Sequence of chain 2.C:
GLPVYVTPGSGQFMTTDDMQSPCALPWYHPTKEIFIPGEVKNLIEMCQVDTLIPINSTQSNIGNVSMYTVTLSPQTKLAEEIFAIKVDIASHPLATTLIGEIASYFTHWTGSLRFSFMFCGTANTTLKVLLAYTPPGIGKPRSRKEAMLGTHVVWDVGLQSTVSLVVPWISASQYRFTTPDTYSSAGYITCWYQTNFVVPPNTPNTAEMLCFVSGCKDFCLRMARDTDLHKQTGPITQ

Binding-site contacts:
Ligand atom CM4 contacts residue PHE179 of chain 2.A at 3.8 Å (hydrophobic).
Ligand atom N1A contacts residue TYR144 of chain 2.A at 3.1 Å.
Ligand atom C5B contacts residue TYR144 of chain 2.A at 3.5 Å (hydrophobic).
Ligand atom CM2 contacts residue ILE122 of chain 2.A at 3.5 Å (hydrophobic).
Ligand atom C1B contacts residue LEU181 of chain 2.A at 3.7 Å (hydrophobic).
Ligand atom F2 contacts residue TYR142 of chain 2.A at 3.6 Å.
Ligand atom F3 contacts residue TYR142 of chain 2.A at 2.8 Å.
Ligand atom CM3 contacts residue ASN212 of chain 2.A at 3.5 Å.
Ligand atom F1 contacts residue PHE179 of chain 2.A at 3.8 Å.
Ligand atom CM3 contacts residue TYR190 of chain 2.A at 3.5 Å (hydrophobic).
Ligand atom F2 contacts residue VAL168 of chain 2.A at 2.6 Å.
Ligand atom C6B contacts residue LEU181 of chain 2.A at 3.4 Å (hydrophobic).
Ligand atom N3A contacts residue PHE179 of chain 2.A at 3.2 Å.
Ligand atom C3A contacts residue PHE179 of chain 2.A at 3.4 Å (hydrophobic).
Ligand atom F2 contacts residue PHE179 of chain 2.A at 3.3 Å.
Ligand atom N3A contacts residue TYR144 of chain 2.A at 3.7 Å.
Ligand atom C3A contacts residue TYR144 of chain 2.A at 3.4 Å (hydrophobic).
Ligand atom N1A contacts residue PHE179 of chain 2.A at 3.7 Å.
Ligand atom O1A contacts residue TYR144 of chain 2.A at 3.1 Å.
Ligand atom C2A contacts residue TYR144 of chain 2.A at 3.5 Å (hydrophobic).
Ligand atom CM4 contacts residue TYR142 of chain 2.A at 3.5 Å (hydrophobic).
Ligand atom F3 contacts residue TYR144 of chain 2.A at 2.9 Å.
Ligand atom CM6 contacts residue LEU184 of chain 2.A at 3.0 Å (hydrophobic).
Ligand atom CM6 contacts residue TYR144 of chain 2.A at 3.3 Å (hydrophobic).
Ligand atom C5 contacts residue MET214 of chain 2.A at 3.5 Å (hydrophobic).
Ligand atom N1A contacts residue LEU181 of chain 2.A at 3.7 Å.
Ligand atom C4 contacts residue TYR190 of chain 2.A at 3.4 Å (hydrophobic).
Ligand atom C4B contacts residue LEU181 of chain 2.A at 3.5 Å (hydrophobic).
Ligand atom O1 contacts residue MET214 of chain 2.A at 3.5 Å (h-bond).
Ligand atom F1 contacts residue LEU217 of chain 2.A at 3.4 Å.
Ligand atom C1B contacts residue ILE98 of chain 2.A at 3.6 Å (hydrophobic).
Ligand atom CM6 contacts residue MET214 of chain 2.A at 3.5 Å (hydrophobic).
Ligand atom C5B contacts residue LEU181 of chain 2.A at 3.4 Å (hydrophobic).
Ligand atom F3 contacts residue MET143 of chain 2.A at 3.3 Å.
Ligand atom F3 contacts residue SER167 of chain 2.A at 3.8 Å.
Ligand atom F1 contacts residue TYR142 of chain 2.A at 3.6 Å.
Ligand atom F3 contacts residue ALA166 of chain 2.A at 2.8 Å.
Ligand atom C2A contacts residue PHE179 of chain 2.A at 3.6 Å (hydrophobic).
Ligand atom C1C contacts residue MET214 of chain 2.A at 3.5 Å (hydrophobic).
Ligand atom O1B contacts residue ILE98 of chain 2.A at 3.0 Å.

Sequence of chain 2.A:
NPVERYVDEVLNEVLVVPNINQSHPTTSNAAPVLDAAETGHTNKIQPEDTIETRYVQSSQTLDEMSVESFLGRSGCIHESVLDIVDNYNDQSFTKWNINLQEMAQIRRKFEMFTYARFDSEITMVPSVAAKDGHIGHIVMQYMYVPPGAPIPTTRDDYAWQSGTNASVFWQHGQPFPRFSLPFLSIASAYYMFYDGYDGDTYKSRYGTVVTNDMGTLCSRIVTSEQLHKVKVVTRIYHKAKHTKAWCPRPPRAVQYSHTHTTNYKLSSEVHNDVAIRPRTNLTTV

This protein binds this small molecule.
Small molecule (SMILES): Cc1cc(CCCOc2c(C)cc(-c3noc(C(F)(F)F)n3)cc2C)on1